A protein and the small-molecule ligand that binds it are described below.
Small molecule (SMILES): [H]/N=C/[C@H](C[C@@H]1CCNC1=O)NC(=O)[C@@H]1[C@@H]2[C@H](CN1C(=O)[C@@H](NC(=O)C(F)(F)F)C(C)(C)C)C2(C)C

Binding-site contacts:
Ligand atom C20 contacts residue TYR54 of chain 2.A at 3.6 Å (hydrophobic).
Ligand atom C10 contacts residue GLN189 of chain 2.A at 3.4 Å.
Ligand atom C22 contacts residue MET165 of chain 2.A at 3.4 Å (hydrophobic).
Ligand atom O1 contacts residue GLU166 of chain 2.A at 3.3 Å.
Ligand atom N4 contacts residue GLU166 of chain 2.A at 2.9 Å (salt-bridge).
Ligand atom F2 contacts residue MET165 of chain 2.A at 3.0 Å.
Ligand atom F2 contacts residue GLN192 of chain 2.A at 3.2 Å.
Ligand atom O1 contacts residue PHE140 of chain 2.A at 3.6 Å.
Ligand atom N1 contacts residue CYS145 of chain 2.A at 3.1 Å (h-bond).
Ligand atom C8 contacts residue GLU166 of chain 2.A at 3.5 Å.
Ligand atom O4 contacts residue ARG188 of chain 2.A at 3.6 Å.
Ligand atom O3 contacts residue MET165 of chain 2.A at 3.5 Å.
Ligand atom N5 contacts residue ASN142 of chain 2.A at 3.6 Å.
Ligand atom O1 contacts residue HIS172 of chain 2.A at 3.4 Å.
Ligand atom C19 contacts residue ARG188 of chain 2.A at 3.6 Å.
Ligand atom C20 contacts residue HIS41 of chain 2.A at 3.6 Å.
Ligand atom F3 contacts residue LEU167 of chain 2.A at 3.6 Å.
Ligand atom F2 contacts residue THR190 of chain 2.A at 3.3 Å.
Ligand atom N5 contacts residue SER144 of chain 2.A at 3.1 Å (h-bond).
Ligand atom N5 contacts residue CYS145 of chain 2.A at 3.2 Å (h-bond).
Ligand atom C2 contacts residue CYS145 of chain 2.A at 3.2 Å (hydrophobic).
Ligand atom N2 contacts residue GLU166 of chain 2.A at 3.1 Å (salt-bridge).
Ligand atom C4 contacts residue CYS145 of chain 2.A at 3.5 Å (hydrophobic).
Ligand atom O3 contacts residue GLU166 of chain 2.A at 3.1 Å (salt-bridge).
Ligand atom C22 contacts residue GLU166 of chain 2.A at 3.6 Å.
Ligand atom F3 contacts residue MET165 of chain 2.A at 3.0 Å.
Ligand atom C17 contacts residue GLU166 of chain 2.A at 3.5 Å.
Ligand atom C9 contacts residue HIS164 of chain 2.A at 3.7 Å.
Ligand atom O4 contacts residue GLN189 of chain 2.A at 3.3 Å.
Ligand atom O1 contacts residue HIS163 of chain 2.A at 2.8 Å (h-bond).
Ligand atom N5 contacts residue GLY143 of chain 2.A at 2.6 Å (h-bond).
Ligand atom C4 contacts residue LEU141 of chain 2.A at 3.6 Å (hydrophobic).
Ligand atom C20 contacts residue MET49 of chain 2.A at 3.6 Å (hydrophobic).
Ligand atom C3 contacts residue GLY143 of chain 2.A at 3.7 Å.
Ligand atom C3 contacts residue CYS145 of chain 2.A at 2.5 Å (hydrophobic).
Ligand atom O2 contacts residue ASN142 of chain 2.A at 3.6 Å (h-bond).
Ligand atom C2 contacts residue ASN142 of chain 2.A at 3.7 Å.
Ligand atom F3 contacts residue GLU166 of chain 2.A at 2.8 Å.
Ligand atom N1 contacts residue HIS164 of chain 2.A at 3.1 Å (h-bond).
Ligand atom C5 contacts residue LEU141 of chain 2.A at 3.6 Å (hydrophobic).

Sequence of chain 2.A:
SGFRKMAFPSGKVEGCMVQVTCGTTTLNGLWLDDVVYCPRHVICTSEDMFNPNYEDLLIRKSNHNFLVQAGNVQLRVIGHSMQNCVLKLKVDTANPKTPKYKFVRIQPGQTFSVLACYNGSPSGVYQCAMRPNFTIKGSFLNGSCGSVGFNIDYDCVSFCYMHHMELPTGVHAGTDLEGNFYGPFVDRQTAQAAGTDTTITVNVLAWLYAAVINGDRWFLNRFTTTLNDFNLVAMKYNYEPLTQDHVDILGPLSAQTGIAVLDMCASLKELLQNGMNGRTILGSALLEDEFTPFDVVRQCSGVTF